Binding-site contacts:
Ligand atom O2 contacts residue VAL310 of chain 4.A at 3.5 Å.
Ligand atom C6' contacts residue GLN219 of chain 4.A at 3.5 Å.
Ligand atom O3C contacts residue GLN271 of chain 4.A at 3.3 Å.
Ligand atom C3' contacts residue ARG111 of chain 4.A at 3.4 Å.
Ligand atom N3 contacts residue THR264 of chain 4.A at 2.8 Å (h-bond).
Ligand atom O3C contacts residue ARG273 of chain 4.A at 3.3 Å (salt-bridge).
Ligand atom O3' contacts residue ARG111 of chain 4.A at 2.8 Å (salt-bridge).
Ligand atom O2C contacts residue TYR266 of chain 4.A at 3.3 Å.
Ligand atom O5' contacts residue VAL221 of chain 4.A at 3.5 Å.
Ligand atom O6' contacts residue MET156 of chain 4.A at 3.5 Å (h-bond).
Ligand atom C3' contacts residue TYR192 of chain 4.A at 3.5 Å (hydrophobic).
Ligand atom O3C contacts residue GLU339 of chain 4.A at 2.7 Å (salt-bridge).
Ligand atom O2' contacts residue ARG111 of chain 4.A at 2.9 Å (salt-bridge).
Ligand atom O4' contacts residue TYR192 of chain 4.A at 2.6 Å (h-bond).
Ligand atom O4 contacts residue TYR266 of chain 4.A at 3.5 Å (h-bond).
Ligand atom C6' contacts residue THR155 of chain 4.A at 3.6 Å.
Ligand atom O1A contacts residue ARG337 of chain 4.A at 2.9 Å (salt-bridge).
Ligand atom O1B contacts residue ARG337 of chain 4.A at 2.8 Å (salt-bridge).
Ligand atom O2A contacts residue THR248 of chain 4.A at 3.3 Å.
Ligand atom O2A contacts residue ALA249 of chain 4.A at 2.8 Å (h-bond).
Ligand atom O2C contacts residue GLU339 of chain 4.A at 2.7 Å (salt-bridge).
Ligand atom O4C contacts residue VAL310 of chain 4.A at 3.6 Å.
Ligand atom C4' contacts residue TYR192 of chain 4.A at 3.6 Å (hydrophobic).
Ligand atom C4 contacts residue TYR266 of chain 4.A at 3.4 Å (hydrophobic).
Ligand atom O2C contacts residue ARG337 of chain 4.A at 3.4 Å.
Ligand atom C4 contacts residue THR264 of chain 4.A at 3.5 Å.
Ligand atom O4 contacts residue ARG252 of chain 4.A at 2.9 Å (salt-bridge).
Ligand atom N1 contacts residue TYR266 of chain 4.A at 3.6 Å.
Ligand atom C3C contacts residue GLU339 of chain 4.A at 3.5 Å.
Ligand atom C4' contacts residue NAD1 of chain 4.D at 3.6 Å.
Ligand atom O6' contacts residue GLN219 of chain 4.A at 3.4 Å (h-bond).
Ligand atom C2 contacts residue TYR266 of chain 4.A at 3.4 Å (hydrophobic).
Ligand atom O2 contacts residue TYR266 of chain 4.A at 3.0 Å (h-bond).
Ligand atom O4' contacts residue THR155 of chain 4.A at 2.5 Å (h-bond).
Ligand atom N3 contacts residue TYR266 of chain 4.A at 3.5 Å.
Ligand atom O6' contacts residue THR155 of chain 4.A at 2.3 Å (h-bond).
Ligand atom O3' contacts residue NAD1 of chain 4.D at 2.8 Å (h-bond).
Ligand atom O3' contacts residue TYR192 of chain 4.A at 3.1 Å (h-bond).
Ligand atom O6' contacts residue GLY157 of chain 4.A at 3.5 Å (h-bond).
Ligand atom O4 contacts residue THR264 of chain 4.A at 2.9 Å (h-bond).

The small molecule below binds the protein below.
Small molecule (SMILES): O=c1ccn([C@@H]2O[C@H](CO[P](=O)(O)O[P](=O)(O)O[C@H]3O[C@H](CO)[C@@H](O)[C@H](O)[C@H]3O)[C@@H](O)[C@H]2O)c(=O)[nH]1

Sequence of chain 4.A:
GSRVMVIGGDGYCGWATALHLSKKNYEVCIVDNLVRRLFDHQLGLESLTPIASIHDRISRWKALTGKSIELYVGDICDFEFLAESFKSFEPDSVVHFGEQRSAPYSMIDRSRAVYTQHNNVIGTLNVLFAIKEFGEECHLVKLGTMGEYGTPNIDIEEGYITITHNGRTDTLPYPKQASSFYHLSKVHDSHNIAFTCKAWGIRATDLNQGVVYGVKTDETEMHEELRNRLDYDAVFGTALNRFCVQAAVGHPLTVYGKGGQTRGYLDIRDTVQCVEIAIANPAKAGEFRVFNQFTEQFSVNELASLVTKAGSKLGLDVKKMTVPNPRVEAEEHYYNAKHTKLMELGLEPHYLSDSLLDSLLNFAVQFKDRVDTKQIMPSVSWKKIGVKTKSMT